This protein binds this small molecule.
Small molecule (SMILES): CC(=O)N[C@@H]1[C@@H](O)[C@H](O)[C@@H](CO)O[C@H]1O

Sequence of chain 1.M:
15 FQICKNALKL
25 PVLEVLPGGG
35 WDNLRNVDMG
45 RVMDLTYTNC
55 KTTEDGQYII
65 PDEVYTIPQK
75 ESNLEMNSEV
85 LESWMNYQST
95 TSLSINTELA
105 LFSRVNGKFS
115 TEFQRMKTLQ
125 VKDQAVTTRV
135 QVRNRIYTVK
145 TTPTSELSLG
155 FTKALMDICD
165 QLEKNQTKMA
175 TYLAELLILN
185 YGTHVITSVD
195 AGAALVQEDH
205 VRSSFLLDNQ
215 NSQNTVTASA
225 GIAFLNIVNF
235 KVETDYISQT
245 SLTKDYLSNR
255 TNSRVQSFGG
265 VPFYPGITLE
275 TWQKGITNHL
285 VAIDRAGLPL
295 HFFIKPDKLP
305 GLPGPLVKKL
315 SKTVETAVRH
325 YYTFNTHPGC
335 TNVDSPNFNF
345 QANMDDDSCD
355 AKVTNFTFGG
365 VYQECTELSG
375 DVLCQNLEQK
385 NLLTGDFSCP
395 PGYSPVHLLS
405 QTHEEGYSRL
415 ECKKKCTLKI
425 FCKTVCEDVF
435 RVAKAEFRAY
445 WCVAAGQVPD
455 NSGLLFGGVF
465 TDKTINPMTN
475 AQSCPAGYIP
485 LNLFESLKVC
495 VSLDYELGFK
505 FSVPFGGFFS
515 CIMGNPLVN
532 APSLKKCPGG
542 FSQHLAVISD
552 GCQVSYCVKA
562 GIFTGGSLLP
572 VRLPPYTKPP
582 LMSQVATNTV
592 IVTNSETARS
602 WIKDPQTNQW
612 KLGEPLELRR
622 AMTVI

Sequence of chain 1.L:
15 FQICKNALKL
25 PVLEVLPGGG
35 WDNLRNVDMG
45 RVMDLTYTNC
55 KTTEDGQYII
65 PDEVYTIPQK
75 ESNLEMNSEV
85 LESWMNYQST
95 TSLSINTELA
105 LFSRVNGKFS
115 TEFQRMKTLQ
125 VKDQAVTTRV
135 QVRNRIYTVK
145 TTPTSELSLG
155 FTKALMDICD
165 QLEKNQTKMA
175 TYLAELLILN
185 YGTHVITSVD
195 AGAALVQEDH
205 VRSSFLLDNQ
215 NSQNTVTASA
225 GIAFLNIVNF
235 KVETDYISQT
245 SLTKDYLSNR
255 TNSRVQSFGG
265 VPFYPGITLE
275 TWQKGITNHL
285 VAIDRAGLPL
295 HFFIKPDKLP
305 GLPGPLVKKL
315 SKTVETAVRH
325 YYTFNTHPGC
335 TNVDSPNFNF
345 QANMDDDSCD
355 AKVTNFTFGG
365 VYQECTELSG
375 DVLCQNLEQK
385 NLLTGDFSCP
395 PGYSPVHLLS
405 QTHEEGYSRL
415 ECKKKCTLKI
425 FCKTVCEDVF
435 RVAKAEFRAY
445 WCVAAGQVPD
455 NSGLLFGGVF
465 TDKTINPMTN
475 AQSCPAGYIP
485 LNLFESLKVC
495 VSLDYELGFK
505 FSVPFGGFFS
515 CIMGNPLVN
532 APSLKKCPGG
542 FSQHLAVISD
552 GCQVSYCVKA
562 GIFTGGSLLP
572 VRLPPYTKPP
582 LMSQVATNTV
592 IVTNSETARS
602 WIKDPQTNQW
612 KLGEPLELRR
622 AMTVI

Binding-site contacts:
Ligand atom C5 contacts residue ASN253 of chain 1.L at 3.7 Å.
Ligand atom C2 contacts residue ASN253 of chain 1.L at 2.5 Å.
Ligand atom O7 contacts residue ASN253 of chain 1.L at 3.6 Å.
Ligand atom O6 contacts residue ASP249 of chain 1.L at 3.2 Å (salt-bridge).
Ligand atom O7 contacts residue ASN218 of chain 1.M at 4.3 Å.
Ligand atom C1 contacts residue PHE209 of chain 1.L at 4.0 Å (hydrophobic).
Ligand atom C7 contacts residue ASN253 of chain 1.L at 3.5 Å.
Ligand atom C2 contacts residue SER252 of chain 1.L at 4.1 Å.
Ligand atom C8 contacts residue ARG206 of chain 1.L at 3.5 Å.
Ligand atom C1 contacts residue ASN253 of chain 1.L at 1.4 Å.
Ligand atom C8 contacts residue SER252 of chain 1.L at 3.9 Å.
Ligand atom N2 contacts residue ASN253 of chain 1.L at 2.9 Å (h-bond).
Ligand atom C4 contacts residue ASN253 of chain 1.L at 4.2 Å.
Ligand atom N2 contacts residue SER252 of chain 1.L at 4.2 Å.
Ligand atom C5 contacts residue ASP249 of chain 1.L at 4.5 Å.
Ligand atom C3 contacts residue ASN253 of chain 1.L at 3.8 Å.
Ligand atom C1 contacts residue ASP249 of chain 1.L at 4.2 Å.
Ligand atom C7 contacts residue SER252 of chain 1.L at 3.5 Å.
Ligand atom C8 contacts residue ASN218 of chain 1.M at 3.8 Å.
Ligand atom C6 contacts residue ASP249 of chain 1.L at 3.3 Å.
Ligand atom O5 contacts residue PHE209 of chain 1.L at 4.0 Å.
Ligand atom O5 contacts residue ASP249 of chain 1.L at 4.0 Å.
Ligand atom O5 contacts residue ASN253 of chain 1.L at 2.4 Å (h-bond).
Ligand atom O7 contacts residue SER252 of chain 1.L at 2.3 Å (h-bond).
Ligand atom C8 contacts residue ASN253 of chain 1.L at 4.1 Å.